Sequence of chain 1.A:
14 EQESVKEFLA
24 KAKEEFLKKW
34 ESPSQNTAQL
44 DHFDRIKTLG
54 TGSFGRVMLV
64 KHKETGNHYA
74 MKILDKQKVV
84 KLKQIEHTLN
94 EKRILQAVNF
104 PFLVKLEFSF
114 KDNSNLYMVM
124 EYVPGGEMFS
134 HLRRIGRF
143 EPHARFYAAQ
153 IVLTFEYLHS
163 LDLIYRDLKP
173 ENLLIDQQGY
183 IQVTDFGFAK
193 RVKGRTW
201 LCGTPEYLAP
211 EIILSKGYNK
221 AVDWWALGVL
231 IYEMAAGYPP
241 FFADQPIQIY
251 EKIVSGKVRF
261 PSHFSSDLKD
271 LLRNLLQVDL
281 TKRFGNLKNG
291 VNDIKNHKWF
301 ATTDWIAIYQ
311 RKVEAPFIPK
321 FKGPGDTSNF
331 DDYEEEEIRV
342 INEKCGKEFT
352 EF

Binding-site contacts:
Ligand atom CAE contacts residue LEU52 of chain 1.A at 4.0 Å (hydrophobic).
Ligand atom CAJ contacts residue LEU176 of chain 1.A at 3.6 Å (hydrophobic).
Ligand atom OAB contacts residue ALA73 of chain 1.A at 3.3 Å.
Ligand atom OAB contacts residue GLU124 of chain 1.A at 3.0 Å (salt-bridge).
Ligand atom CAE contacts residue PHE330 of chain 1.A at 3.9 Å (hydrophobic).
Ligand atom CAH contacts residue LEU176 of chain 1.A at 4.0 Å (hydrophobic).
Ligand atom CAG contacts residue THR186 of chain 1.A at 3.3 Å.
Ligand atom CAL contacts residue ASP187 of chain 1.A at 3.8 Å.
Ligand atom NAA contacts residue GLU173 of chain 1.A at 2.9 Å (salt-bridge).
Ligand atom NAA contacts residue GLU130 of chain 1.A at 3.5 Å (salt-bridge).
Ligand atom CAF contacts residue PHE330 of chain 1.A at 3.9 Å (hydrophobic).
Ligand atom CAJ contacts residue THR186 of chain 1.A at 3.6 Å.
Ligand atom OAD contacts residue VAL60 of chain 1.A at 3.8 Å.
Ligand atom NAA contacts residue THR186 of chain 1.A at 4.1 Å.
Ligand atom CAH contacts residue GLU173 of chain 1.A at 3.6 Å.
Ligand atom CAG contacts residue LEU176 of chain 1.A at 4.0 Å (hydrophobic).
Ligand atom CAJ contacts residue ALA73 of chain 1.A at 3.7 Å (hydrophobic).
Ligand atom CAK contacts residue VAL60 of chain 1.A at 4.0 Å (hydrophobic).
Ligand atom CAF contacts residue LEU176 of chain 1.A at 4.0 Å (hydrophobic).
Ligand atom OAC contacts residue ALA73 of chain 1.A at 3.8 Å.
Ligand atom OAC contacts residue VAL107 of chain 1.A at 3.8 Å.
Ligand atom OAC contacts residue MET123 of chain 1.A at 3.5 Å (h-bond).
Ligand atom OAC contacts residue LEU176 of chain 1.A at 4.1 Å.
Ligand atom CAL contacts residue THR186 of chain 1.A at 4.0 Å.
Ligand atom CAI contacts residue GLU124 of chain 1.A at 4.0 Å.
Ligand atom CAI contacts residue LEU176 of chain 1.A at 3.3 Å (hydrophobic).
Ligand atom OAC contacts residue THR186 of chain 1.A at 3.1 Å (h-bond).
Ligand atom CAI contacts residue ALA73 of chain 1.A at 3.4 Å (hydrophobic).
Ligand atom NAA contacts residue ASN174 of chain 1.A at 3.6 Å (h-bond).
Ligand atom NAA contacts residue ASP187 of chain 1.A at 2.8 Å (salt-bridge).
Ligand atom OAB contacts residue VAL126 of chain 1.A at 3.2 Å (h-bond).
Ligand atom OAC contacts residue GLU124 of chain 1.A at 3.5 Å (salt-bridge).
Ligand atom CAH contacts residue THR186 of chain 1.A at 3.6 Å.
Ligand atom CAH contacts residue GLU130 of chain 1.A at 3.7 Å.
Ligand atom CAE contacts residue LEU176 of chain 1.A at 3.5 Å (hydrophobic).
Ligand atom CAF contacts residue VAL60 of chain 1.A at 4.1 Å (hydrophobic).
Ligand atom CAH contacts residue ASP187 of chain 1.A at 3.5 Å.
Ligand atom CAE contacts residue ALA73 of chain 1.A at 4.0 Å (hydrophobic).
Ligand atom OAB contacts residue LEU176 of chain 1.A at 3.5 Å.
Ligand atom OAB contacts residue TYR125 of chain 1.A at 3.4 Å.

The small molecule below binds the protein below.
Small molecule (SMILES): [NH3+]C[C@H](O)c1ccc(O)c(O)c1